A protein and the small-molecule ligand that binds it are described below.
Small molecule (SMILES): CC(=O)N[C@@H]1[C@@H](O)[C@H](O)[C@@H](CO)O[C@H]1O

Binding-site contacts:
Ligand atom C5 contacts residue GLY309 of chain 1.A at 3.6 Å.
Ligand atom C2 contacts residue ASN339 of chain 1.A at 2.5 Å.
Ligand atom C3 contacts residue ASN339 of chain 1.A at 3.8 Å.
Ligand atom C4 contacts residue ASN339 of chain 1.A at 4.2 Å.
Ligand atom C6 contacts residue GLY309 of chain 1.A at 4.2 Å.
Ligand atom C6 contacts residue LYS306 of chain 1.A at 4.0 Å.
Ligand atom O6 contacts residue LYS306 of chain 1.A at 2.6 Å (salt-bridge).
Ligand atom C1 contacts residue GLY309 of chain 1.A at 4.0 Å.
Ligand atom C1 contacts residue ASN339 of chain 1.A at 1.4 Å.
Ligand atom C7 contacts residue ASN339 of chain 1.A at 3.1 Å.
Ligand atom O5 contacts residue ASN339 of chain 1.A at 2.3 Å (h-bond).
Ligand atom O5 contacts residue GLY309 of chain 1.A at 3.7 Å.
Ligand atom O6 contacts residue ASP310 of chain 1.A at 3.8 Å.
Ligand atom O6 contacts residue GLY309 of chain 1.A at 3.5 Å.
Ligand atom C5 contacts residue ASN339 of chain 1.A at 3.6 Å.
Ligand atom N2 contacts residue ASN339 of chain 1.A at 3.0 Å (h-bond).
Ligand atom O7 contacts residue ASN339 of chain 1.A at 2.9 Å (h-bond).
Ligand atom C8 contacts residue ASN339 of chain 1.A at 4.3 Å.

Sequence of chain 1.A:
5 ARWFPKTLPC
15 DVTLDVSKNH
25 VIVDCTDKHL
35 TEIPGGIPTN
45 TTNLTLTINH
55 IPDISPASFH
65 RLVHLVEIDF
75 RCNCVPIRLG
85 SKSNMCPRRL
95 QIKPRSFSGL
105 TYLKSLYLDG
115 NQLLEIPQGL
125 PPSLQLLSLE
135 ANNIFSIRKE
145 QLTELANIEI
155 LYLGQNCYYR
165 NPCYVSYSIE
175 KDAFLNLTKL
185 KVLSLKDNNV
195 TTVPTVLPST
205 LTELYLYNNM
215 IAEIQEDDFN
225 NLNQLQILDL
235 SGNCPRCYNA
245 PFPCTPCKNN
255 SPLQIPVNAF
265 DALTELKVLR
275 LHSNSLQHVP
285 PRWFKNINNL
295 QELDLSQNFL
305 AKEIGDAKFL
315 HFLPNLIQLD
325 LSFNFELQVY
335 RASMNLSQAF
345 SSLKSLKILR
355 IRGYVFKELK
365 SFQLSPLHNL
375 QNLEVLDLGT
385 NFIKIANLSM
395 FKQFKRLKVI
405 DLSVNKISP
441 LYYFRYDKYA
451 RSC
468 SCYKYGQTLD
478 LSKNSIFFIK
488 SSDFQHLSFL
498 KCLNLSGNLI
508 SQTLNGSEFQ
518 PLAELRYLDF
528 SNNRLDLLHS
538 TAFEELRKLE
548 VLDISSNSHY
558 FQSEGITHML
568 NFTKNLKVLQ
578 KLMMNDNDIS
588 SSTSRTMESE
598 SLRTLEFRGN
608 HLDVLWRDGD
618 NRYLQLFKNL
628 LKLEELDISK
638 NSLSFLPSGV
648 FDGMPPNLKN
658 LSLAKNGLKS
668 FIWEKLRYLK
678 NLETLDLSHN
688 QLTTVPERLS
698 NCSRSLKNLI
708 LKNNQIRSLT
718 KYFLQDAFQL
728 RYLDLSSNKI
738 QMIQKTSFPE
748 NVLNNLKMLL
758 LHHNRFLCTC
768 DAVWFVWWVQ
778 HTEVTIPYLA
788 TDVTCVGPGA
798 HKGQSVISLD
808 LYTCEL